Sequence of chain 1.B:
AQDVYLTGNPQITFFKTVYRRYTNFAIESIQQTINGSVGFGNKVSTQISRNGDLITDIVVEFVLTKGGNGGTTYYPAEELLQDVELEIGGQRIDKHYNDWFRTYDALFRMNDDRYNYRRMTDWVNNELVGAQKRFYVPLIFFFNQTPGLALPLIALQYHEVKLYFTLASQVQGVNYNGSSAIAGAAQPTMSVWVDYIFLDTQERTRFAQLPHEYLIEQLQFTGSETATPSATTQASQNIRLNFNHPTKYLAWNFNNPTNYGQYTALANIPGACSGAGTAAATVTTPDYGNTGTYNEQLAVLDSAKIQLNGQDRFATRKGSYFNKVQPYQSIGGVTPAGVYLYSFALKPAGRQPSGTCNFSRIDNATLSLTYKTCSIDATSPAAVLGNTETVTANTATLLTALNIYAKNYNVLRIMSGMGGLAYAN

This small molecule binds to this protein.
Small molecule (SMILES): CO[C@@H]1[C@@H](O)[C@H](C)O[C@@H](O[C@H]2[C@@H](O[C@@H]3CO[C@@H](O[C@H]4[C@@H](O[C@H]5O[C@H](C)[C@@H](O)[C@H](O[C@H]6O[C@H](CO)[C@@H](O)[C@H](O)[C@@H]6O)[C@@H]5O)[C@H](O[C@H]5O[C@H](CO)[C@H](O)[C@H](O)[C@H]5O)[C@H](O[C@H]5[C@H](O[C@@H]6OC[C@@H](O)[C@H](O)[C@H]6O)[C@@H](CO)OC[C@@H]5O)O[C@H]4C)[C@H](O)[C@H]3O)O[C@@H](C)[C@H](O)[C@H]2O)[C@@H]1OC

Binding-site contacts:
Ligand atom C2 contacts residue ASN398 of chain 1.B at 2.4 Å.
Ligand atom O2 contacts residue ALA394 of chain 1.B at 4.4 Å.
Ligand atom C4 contacts residue ASN398 of chain 1.B at 4.2 Å.
Ligand atom O5 contacts residue ALA394 of chain 1.B at 4.0 Å.
Ligand atom C5 contacts residue ASN398 of chain 1.B at 3.6 Å.
Ligand atom O2 contacts residue GLY397 of chain 1.B at 2.6 Å (h-bond).
Ligand atom O6 contacts residue SER386 of chain 1.B at 3.7 Å.
Ligand atom O2 contacts residue ASN398 of chain 1.B at 2.9 Å (h-bond).
Ligand atom O3 contacts residue LEU139 of chain 3.B at 3.8 Å.
Ligand atom C6 contacts residue ILE387 of chain 1.B at 4.0 Å (hydrophobic).
Ligand atom C3 contacts residue VAL140 of chain 3.B at 4.4 Å (hydrophobic).
Ligand atom C6 contacts residue GLY141 of chain 3.B at 4.0 Å.
Ligand atom O2 contacts residue ALA393 of chain 1.B at 3.7 Å.
Ligand atom C6 contacts residue SER386 of chain 1.B at 3.5 Å.
Ligand atom C2 contacts residue GLY397 of chain 1.B at 3.5 Å.
Ligand atom O3 contacts residue GLY397 of chain 1.B at 4.2 Å.
Ligand atom O5 contacts residue ASN398 of chain 1.B at 2.3 Å (h-bond).
Ligand atom O5 contacts residue ILE387 of chain 1.B at 3.8 Å.
Ligand atom C2 contacts residue ALA394 of chain 1.B at 3.9 Å (hydrophobic).
Ligand atom O4 contacts residue VAL140 of chain 3.B at 2.4 Å (h-bond).
Ligand atom C3 contacts residue GLY397 of chain 1.B at 4.0 Å.
Ligand atom C4 contacts residue GLY397 of chain 1.B at 3.6 Å.
Ligand atom C4 contacts residue VAL140 of chain 3.B at 3.2 Å (hydrophobic).
Ligand atom C1 contacts residue ILE387 of chain 1.B at 4.2 Å (hydrophobic).
Ligand atom C3 contacts residue ALA393 of chain 1.B at 3.4 Å (hydrophobic).
Ligand atom C6 contacts residue ASP388 of chain 1.B at 4.2 Å.
Ligand atom O6 contacts residue ILE387 of chain 1.B at 3.6 Å.
Ligand atom C1 contacts residue ALA394 of chain 1.B at 3.8 Å (hydrophobic).
Ligand atom C1 contacts residue GLY397 of chain 1.B at 4.2 Å.
Ligand atom O6 contacts residue ALA394 of chain 1.B at 3.7 Å.
Ligand atom C5 contacts residue GLY397 of chain 1.B at 4.1 Å.
Ligand atom O3 contacts residue ALA393 of chain 1.B at 2.6 Å (h-bond).
Ligand atom O3 contacts residue VAL140 of chain 3.B at 4.4 Å.
Ligand atom C1 contacts residue ASN398 of chain 1.B at 1.4 Å.
Ligand atom C4 contacts residue ALA394 of chain 1.B at 4.3 Å (hydrophobic).
Ligand atom C6 contacts residue VAL140 of chain 3.B at 3.6 Å (hydrophobic).
Ligand atom C3 contacts residue ASN398 of chain 1.B at 3.8 Å.
Ligand atom O6 contacts residue ASP388 of chain 1.B at 3.0 Å (salt-bridge).
Ligand atom C4 contacts residue ALA393 of chain 1.B at 4.3 Å (hydrophobic).
Ligand atom C5 contacts residue VAL140 of chain 3.B at 4.0 Å (hydrophobic).

Sequence of chain 3.B:
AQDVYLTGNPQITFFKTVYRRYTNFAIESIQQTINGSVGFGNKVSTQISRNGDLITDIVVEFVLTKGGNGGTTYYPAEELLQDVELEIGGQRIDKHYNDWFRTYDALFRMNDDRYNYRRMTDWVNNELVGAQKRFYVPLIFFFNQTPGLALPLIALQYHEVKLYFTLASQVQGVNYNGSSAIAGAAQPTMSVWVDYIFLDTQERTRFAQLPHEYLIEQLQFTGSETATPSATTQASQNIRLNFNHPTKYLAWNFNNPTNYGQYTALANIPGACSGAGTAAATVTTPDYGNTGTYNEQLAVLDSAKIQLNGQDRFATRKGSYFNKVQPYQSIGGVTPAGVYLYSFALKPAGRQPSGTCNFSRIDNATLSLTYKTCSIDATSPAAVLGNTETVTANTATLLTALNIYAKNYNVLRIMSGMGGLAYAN